Sequence of chain 1.A:
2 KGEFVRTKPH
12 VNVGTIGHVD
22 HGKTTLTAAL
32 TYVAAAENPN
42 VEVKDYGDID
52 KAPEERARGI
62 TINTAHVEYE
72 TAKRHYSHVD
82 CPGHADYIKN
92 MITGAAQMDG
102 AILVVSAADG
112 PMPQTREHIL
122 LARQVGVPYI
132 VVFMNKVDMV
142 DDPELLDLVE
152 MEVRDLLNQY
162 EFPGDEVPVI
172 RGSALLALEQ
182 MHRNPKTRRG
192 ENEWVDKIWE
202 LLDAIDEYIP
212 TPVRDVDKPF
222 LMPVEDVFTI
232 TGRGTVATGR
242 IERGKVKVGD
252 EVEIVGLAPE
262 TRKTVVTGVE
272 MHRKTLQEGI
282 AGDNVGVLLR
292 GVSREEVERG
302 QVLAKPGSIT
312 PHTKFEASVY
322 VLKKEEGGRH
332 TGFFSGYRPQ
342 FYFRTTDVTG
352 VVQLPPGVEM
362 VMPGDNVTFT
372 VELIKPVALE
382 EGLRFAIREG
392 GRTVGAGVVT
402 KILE

Binding-site contacts:
Ligand atom O1B contacts residue HIS22 of chain 1.A at 3.3 Å (h-bond).
Ligand atom O3G contacts residue THR62 of chain 1.A at 3.1 Å (h-bond).
Ligand atom N3B contacts residue MG1 of chain 1.C at 3.3 Å.
Ligand atom O1A contacts residue THR26 of chain 1.A at 2.6 Å (h-bond).
Ligand atom O2G contacts residue LYS24 of chain 1.A at 2.6 Å (salt-bridge).
Ligand atom O3A contacts residue GLY23 of chain 1.A at 3.2 Å (h-bond).
Ligand atom C6 contacts residue LEU176 of chain 1.A at 3.5 Å (hydrophobic).
Ligand atom C5' contacts residue ASP21 of chain 1.A at 3.4 Å.
Ligand atom O2B contacts residue MG1 of chain 1.C at 2.1 Å.
Ligand atom O2G contacts residue GLY84 of chain 1.A at 3.0 Å (h-bond).
Ligand atom C5 contacts residue LEU176 of chain 1.A at 3.5 Å (hydrophobic).
Ligand atom O1A contacts residue GLY23 of chain 1.A at 3.5 Å.
Ligand atom N2 contacts residue MET140 of chain 1.A at 3.2 Å.
Ligand atom O2B contacts residue LYS24 of chain 1.A at 3.4 Å (salt-bridge).
Ligand atom PB contacts residue LYS24 of chain 1.A at 3.5 Å.
Ligand atom O2G contacts residue ASP21 of chain 1.A at 3.2 Å (salt-bridge).
Ligand atom O1B contacts residue GLY23 of chain 1.A at 2.9 Å (h-bond).
Ligand atom O2G contacts residue VAL20 of chain 1.A at 3.2 Å.
Ligand atom N1 contacts residue ASP139 of chain 1.A at 2.8 Å (salt-bridge).
Ligand atom O6 contacts residue ALA175 of chain 1.A at 3.2 Å (h-bond).
Ligand atom O1B contacts residue LYS24 of chain 1.A at 2.7 Å (salt-bridge).
Ligand atom PG contacts residue MG1 of chain 1.C at 3.2 Å.
Ligand atom O6 contacts residue LYS137 of chain 1.A at 3.5 Å (salt-bridge).
Ligand atom O2A contacts residue TYR47 of chain 1.A at 2.6 Å (h-bond).
Ligand atom O3G contacts residue ILE61 of chain 1.A at 3.4 Å.
Ligand atom O6 contacts residue ASP139 of chain 1.A at 3.4 Å (salt-bridge).
Ligand atom O6 contacts residue SER174 of chain 1.A at 2.7 Å (h-bond).
Ligand atom N7 contacts residue ASN136 of chain 1.A at 3.0 Å (h-bond).
Ligand atom O6 contacts residue LEU176 of chain 1.A at 3.3 Å (h-bond).
Ligand atom O1G contacts residue MG1 of chain 1.C at 1.9 Å.
Ligand atom N3B contacts residue ASP21 of chain 1.A at 3.2 Å (salt-bridge).
Ligand atom O1A contacts residue THR25 of chain 1.A at 3.4 Å (h-bond).
Ligand atom PB contacts residue MG1 of chain 1.C at 3.2 Å.
Ligand atom O2B contacts residue THR25 of chain 1.A at 2.8 Å (h-bond).
Ligand atom C6 contacts residue SER174 of chain 1.A at 3.5 Å.
Ligand atom O4' contacts residue LYS137 of chain 1.A at 3.2 Å (salt-bridge).
Ligand atom O6 contacts residue ASN136 of chain 1.A at 3.1 Å (h-bond).
Ligand atom N2 contacts residue ASP139 of chain 1.A at 2.8 Å (salt-bridge).
Ligand atom O1G contacts residue THR62 of chain 1.A at 2.9 Å (h-bond).
Ligand atom C6 contacts residue ASP139 of chain 1.A at 3.5 Å.

The protein below binds the small molecule below.
Small molecule (SMILES): Nc1nc2c(ncn2[C@@H]2O[C@H](CO[P](=O)(O)O[P](=O)(O)NP(=O)(O)O)[C@@H](O)[C@H]2O)c(=O)[nH]1